Binding-site contacts:
Ligand atom C17 contacts residue LYS55 of chain 1.B at 3.5 Å.
Ligand atom C1 contacts residue THR105 of chain 1.B at 3.7 Å.
Ligand atom C11 contacts residue ARG106 of chain 1.B at 3.8 Å.
Ligand atom N2 contacts residue LEU27 of chain 1.B at 3.9 Å.
Ligand atom O2 contacts residue MET104 of chain 1.B at 2.5 Å (h-bond).
Ligand atom C2 contacts residue GLY107 of chain 1.B at 3.8 Å.
Ligand atom N3 contacts residue ALA53 of chain 1.B at 3.4 Å.
Ligand atom O1 contacts residue MET101 of chain 1.B at 3.3 Å.
Ligand atom O2 contacts residue ALA53 of chain 1.B at 3.9 Å.
Ligand atom C13 contacts residue ALA53 of chain 1.B at 4.0 Å (hydrophobic).
Ligand atom C4 contacts residue LEU27 of chain 1.B at 4.0 Å (hydrophobic).
Ligand atom N2 contacts residue MET104 of chain 1.B at 3.2 Å (h-bond).
Ligand atom C4 contacts residue GLY107 of chain 1.B at 3.9 Å.
Ligand atom O2 contacts residue GLU102 of chain 1.B at 3.9 Å.
Ligand atom O1 contacts residue VAL85 of chain 1.B at 3.5 Å.
Ligand atom C2 contacts residue MET104 of chain 1.B at 3.3 Å (hydrophobic).
Ligand atom C20 contacts residue ALA53 of chain 1.B at 3.8 Å (hydrophobic).
Ligand atom C3 contacts residue LEU27 of chain 1.B at 3.7 Å (hydrophobic).
Ligand atom C14 contacts residue MET164 of chain 1.B at 3.5 Å (hydrophobic).
Ligand atom C3 contacts residue MET104 of chain 1.B at 3.6 Å (hydrophobic).
Ligand atom C21 contacts residue ALA53 of chain 1.B at 3.5 Å (hydrophobic).
Ligand atom C18 contacts residue MET164 of chain 1.B at 3.7 Å (hydrophobic).
Ligand atom O1 contacts residue GLU102 of chain 1.B at 3.9 Å.
Ligand atom C11 contacts residue GLY107 of chain 1.B at 4.0 Å.
Ligand atom N3 contacts residue GLU102 of chain 1.B at 3.2 Å (salt-bridge).
Ligand atom C16 contacts residue VAL35 of chain 1.B at 3.9 Å (hydrophobic).
Ligand atom C3 contacts residue GLY107 of chain 1.B at 3.8 Å.
Ligand atom C21 contacts residue MET104 of chain 1.B at 3.6 Å (hydrophobic).
Ligand atom O2 contacts residue LEU103 of chain 1.B at 3.2 Å.
Ligand atom C13 contacts residue MET164 of chain 1.B at 3.9 Å (hydrophobic).
Ligand atom C15 contacts residue MET164 of chain 1.B at 4.0 Å (hydrophobic).
Ligand atom C20 contacts residue MET164 of chain 1.B at 3.7 Å (hydrophobic).
Ligand atom C2 contacts residue LEU27 of chain 1.B at 3.7 Å (hydrophobic).
Ligand atom C12 contacts residue LEU27 of chain 1.B at 3.9 Å (hydrophobic).
Ligand atom C11 contacts residue THR105 of chain 1.B at 3.9 Å.
Ligand atom BR1 contacts residue VAL35 of chain 1.B at 3.6 Å.
Ligand atom BR1 contacts residue GLN29 of chain 1.B at 3.7 Å.
Ligand atom C19 contacts residue MET164 of chain 1.B at 3.4 Å (hydrophobic).
Ligand atom C2 contacts residue THR105 of chain 1.B at 3.9 Å.
Ligand atom C1 contacts residue LEU27 of chain 1.B at 3.9 Å (hydrophobic).

Sequence of chain 1.B:
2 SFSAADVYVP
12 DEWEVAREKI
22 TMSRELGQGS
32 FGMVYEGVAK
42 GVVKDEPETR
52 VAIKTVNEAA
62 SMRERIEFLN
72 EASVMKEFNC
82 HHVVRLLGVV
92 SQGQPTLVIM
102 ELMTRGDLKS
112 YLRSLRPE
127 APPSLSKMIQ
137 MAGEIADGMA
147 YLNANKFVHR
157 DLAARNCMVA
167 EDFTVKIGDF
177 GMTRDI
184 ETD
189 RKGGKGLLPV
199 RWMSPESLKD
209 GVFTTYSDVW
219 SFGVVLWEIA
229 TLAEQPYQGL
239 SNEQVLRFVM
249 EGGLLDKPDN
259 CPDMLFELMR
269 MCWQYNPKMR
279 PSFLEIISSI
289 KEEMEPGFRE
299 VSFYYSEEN

The protein below binds the small molecule below.
Small molecule (SMILES): O=C1NC(=O)c2ccc(Br)cc2/C1=C/Nc1ccc(CN2CCCC2)cc1